Sequence of chain 1.C:
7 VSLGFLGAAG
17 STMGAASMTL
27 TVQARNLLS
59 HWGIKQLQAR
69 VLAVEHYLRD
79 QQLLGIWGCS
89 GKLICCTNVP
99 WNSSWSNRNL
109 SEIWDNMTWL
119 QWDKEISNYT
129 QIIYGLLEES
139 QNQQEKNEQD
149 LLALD

This protein binds this small molecule.
Small molecule (SMILES): CC(=O)N[C@@H]1[C@@H](O)[C@H](O)[C@@H](CO)O[C@H]1O

Binding-site contacts:
Ligand atom C7 contacts residue ASN58 of chain 1.G at 4.0 Å.
Ligand atom C3 contacts residue ASN58 of chain 1.G at 3.8 Å.
Ligand atom C8 contacts residue GLU57 of chain 1.G at 3.9 Å.
Ligand atom C7 contacts residue SER17 of chain 1.C at 3.6 Å.
Ligand atom C5 contacts residue ASN58 of chain 1.G at 3.6 Å.
Ligand atom N2 contacts residue ASN58 of chain 1.G at 3.0 Å (h-bond).
Ligand atom O5 contacts residue ASN58 of chain 1.G at 2.3 Å (h-bond).
Ligand atom C8 contacts residue SER17 of chain 1.C at 3.5 Å.
Ligand atom C1 contacts residue ASN58 of chain 1.G at 1.4 Å.
Ligand atom O6 contacts residue ASN58 of chain 1.G at 4.2 Å.
Ligand atom O7 contacts residue SER17 of chain 1.C at 3.3 Å (h-bond).
Ligand atom C2 contacts residue ASN58 of chain 1.G at 2.5 Å.
Ligand atom C4 contacts residue ASN58 of chain 1.G at 4.2 Å.

Sequence of chain 1.G:
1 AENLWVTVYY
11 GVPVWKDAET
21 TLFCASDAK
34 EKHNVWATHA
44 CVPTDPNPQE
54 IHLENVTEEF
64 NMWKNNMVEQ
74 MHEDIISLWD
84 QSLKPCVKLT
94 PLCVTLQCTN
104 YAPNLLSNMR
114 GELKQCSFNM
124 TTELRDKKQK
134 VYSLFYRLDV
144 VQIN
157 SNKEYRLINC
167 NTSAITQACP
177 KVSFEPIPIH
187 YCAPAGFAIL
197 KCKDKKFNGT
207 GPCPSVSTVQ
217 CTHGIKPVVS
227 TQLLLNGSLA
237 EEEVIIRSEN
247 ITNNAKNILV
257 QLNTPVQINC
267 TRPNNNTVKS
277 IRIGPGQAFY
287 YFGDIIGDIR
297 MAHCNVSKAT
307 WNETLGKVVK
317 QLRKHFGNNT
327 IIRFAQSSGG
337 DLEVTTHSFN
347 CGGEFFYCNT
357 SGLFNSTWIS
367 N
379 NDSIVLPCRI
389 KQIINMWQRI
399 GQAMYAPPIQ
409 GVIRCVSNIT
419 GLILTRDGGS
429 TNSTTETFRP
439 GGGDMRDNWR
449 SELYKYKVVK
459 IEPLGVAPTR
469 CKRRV